Binding-site contacts:
Ligand atom C5 contacts residue HIS10 of chain 2.B at 4.1 Å.
Ligand atom C2 contacts residue LEU16 of chain 2.A at 4.4 Å (hydrophobic).
Ligand atom C3 contacts residue CYS11 of chain 2.A at 4.3 Å (hydrophobic).
Ligand atom O1 contacts residue LEU11 of chain 2.B at 4.4 Å.
Ligand atom C1 contacts residue HIS5 of chain 3.B at 4.1 Å.
Ligand atom C4 contacts residue HIS5 of chain 3.B at 4.2 Å.
Ligand atom C3 contacts residue LEU11 of chain 2.B at 4.1 Å (hydrophobic).
Ligand atom C7 contacts residue HIS5 of chain 3.B at 3.7 Å.
Ligand atom C4 contacts residue LEU11 of chain 2.B at 3.9 Å (hydrophobic).
Ligand atom O1 contacts residue CYS6 of chain 2.A at 2.5 Å (h-bond).
Ligand atom O1 contacts residue SER9 of chain 2.A at 3.5 Å (h-bond).
Ligand atom C5 contacts residue CYS6 of chain 2.A at 4.4 Å (hydrophobic).
Ligand atom C7 contacts residue ALA14 of chain 2.B at 3.6 Å (hydrophobic).
Ligand atom C2 contacts residue CYS11 of chain 2.A at 3.3 Å (hydrophobic).
Ligand atom C7 contacts residue CYS11 of chain 2.A at 4.3 Å (hydrophobic).
Ligand atom C3 contacts residue LEU16 of chain 2.A at 4.4 Å (hydrophobic).
Ligand atom C6 contacts residue VAL2 of chain 3.B at 4.4 Å (hydrophobic).
Ligand atom O1 contacts residue CYS11 of chain 2.A at 2.8 Å (h-bond).
Ligand atom C2 contacts residue LEU11 of chain 2.B at 4.1 Å (hydrophobic).
Ligand atom C5 contacts residue CYS7 of chain 2.B at 3.9 Å (hydrophobic).
Ligand atom C6 contacts residue CYS7 of chain 2.B at 3.8 Å (hydrophobic).
Ligand atom C2 contacts residue HIS5 of chain 3.B at 3.7 Å.
Ligand atom O1 contacts residue ILE10 of chain 2.A at 3.4 Å.
Ligand atom C6 contacts residue LEU11 of chain 2.B at 3.5 Å (hydrophobic).
Ligand atom C6 contacts residue CYS6 of chain 2.A at 3.1 Å (hydrophobic).
Ligand atom C1 contacts residue CYS6 of chain 2.A at 3.3 Å (hydrophobic).
Ligand atom C5 contacts residue LEU11 of chain 2.B at 3.6 Å (hydrophobic).
Ligand atom C5 contacts residue LEU6 of chain 3.B at 4.3 Å (hydrophobic).
Ligand atom C1 contacts residue LEU11 of chain 2.B at 3.8 Å (hydrophobic).
Ligand atom C1 contacts residue CYS11 of chain 2.A at 3.8 Å (hydrophobic).
Ligand atom C7 contacts residue LEU16 of chain 2.A at 4.0 Å (hydrophobic).
Ligand atom C4 contacts residue HIS10 of chain 2.B at 3.8 Å.
Ligand atom C3 contacts residue HIS5 of chain 3.B at 3.8 Å.

Sequence of chain 2.A:
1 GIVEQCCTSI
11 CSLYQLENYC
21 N

Sequence of chain 3.B:
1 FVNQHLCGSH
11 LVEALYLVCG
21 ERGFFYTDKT

Sequence of chain 2.B:
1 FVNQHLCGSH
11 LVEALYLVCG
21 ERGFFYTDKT

The protein below binds the small molecule below.
Small molecule (SMILES): Cc1cccc(O)c1